This small molecule binds to this protein.
Small molecule (SMILES): C[C@@H](O)CC[C@@H](C)O

Sequence of chain 1.C:
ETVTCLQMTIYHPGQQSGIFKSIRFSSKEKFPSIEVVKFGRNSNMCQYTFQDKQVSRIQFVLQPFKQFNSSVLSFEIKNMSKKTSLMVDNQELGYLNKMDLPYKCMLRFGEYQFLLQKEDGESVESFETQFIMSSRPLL

Binding-site contacts:
Ligand atom O2 contacts residue ARG51 of chain 1.C at 4.5 Å.
Ligand atom O2 contacts residue ASN52 of chain 1.C at 4.0 Å.
Ligand atom C6 contacts residue ARG51 of chain 1.C at 4.1 Å.
Ligand atom C5 contacts residue ASN52 of chain 1.C at 4.2 Å.
Ligand atom C2 contacts residue ARG67 of chain 1.C at 3.9 Å.
Ligand atom O1 contacts residue ARG67 of chain 1.C at 3.7 Å.
Ligand atom C4 contacts residue ARG51 of chain 1.C at 3.4 Å.
Ligand atom C1 contacts residue ASN52 of chain 1.C at 3.3 Å.
Ligand atom C3 contacts residue ASN52 of chain 1.C at 4.4 Å.
Ligand atom C2 contacts residue ASN52 of chain 1.C at 3.8 Å.
Ligand atom O1 contacts residue ARG51 of chain 1.C at 3.6 Å.
Ligand atom C5 contacts residue ARG51 of chain 1.C at 3.7 Å.
Ligand atom C2 contacts residue ARG51 of chain 1.C at 4.4 Å.
Ligand atom C1 contacts residue ARG67 of chain 1.C at 3.4 Å.